Sequence of chain 3.A:
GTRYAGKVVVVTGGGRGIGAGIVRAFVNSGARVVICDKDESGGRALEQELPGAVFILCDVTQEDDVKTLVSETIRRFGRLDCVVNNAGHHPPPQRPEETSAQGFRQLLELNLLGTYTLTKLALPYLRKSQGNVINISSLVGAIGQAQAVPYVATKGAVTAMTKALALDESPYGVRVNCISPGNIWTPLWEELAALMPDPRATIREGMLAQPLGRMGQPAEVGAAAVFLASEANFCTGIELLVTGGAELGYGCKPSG

Sequence of chain 2.A:
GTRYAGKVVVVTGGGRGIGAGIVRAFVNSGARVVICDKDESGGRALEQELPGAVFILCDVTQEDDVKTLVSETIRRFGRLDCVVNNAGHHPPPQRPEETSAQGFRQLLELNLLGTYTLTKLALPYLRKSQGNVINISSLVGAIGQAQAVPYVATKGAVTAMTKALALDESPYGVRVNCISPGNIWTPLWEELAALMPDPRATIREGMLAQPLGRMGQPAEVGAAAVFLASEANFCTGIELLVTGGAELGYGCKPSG

Binding-site contacts:
Ligand atom O2 contacts residue GLN152 of chain 2.A at 3.8 Å.
Ligand atom C15 contacts residue HIS95 of chain 2.A at 3.4 Å.
Ligand atom C16 contacts residue GLN150 of chain 2.A at 3.3 Å.
Ligand atom O2 contacts residue ALA151 of chain 2.A at 2.7 Å (h-bond).
Ligand atom C8 contacts residue LEU197 of chain 2.A at 3.5 Å (hydrophobic).
Ligand atom C15 contacts residue NAD1 of chain 2.B at 3.6 Å.
Ligand atom C18 contacts residue ALA151 of chain 2.A at 3.5 Å (hydrophobic).
Ligand atom C14 contacts residue SER143 of chain 2.A at 3.4 Å.
Ligand atom C17 contacts residue ALA151 of chain 2.A at 3.5 Å (hydrophobic).
Ligand atom C14 contacts residue TYR156 of chain 2.A at 3.4 Å (hydrophobic).
Ligand atom C12 contacts residue ASN188 of chain 2.A at 3.4 Å.
Ligand atom C9 contacts residue HIS95 of chain 2.A at 3.7 Å.
Ligand atom C10 contacts residue HIS95 of chain 2.A at 3.8 Å.
Ligand atom C11 contacts residue ASN188 of chain 2.A at 3.4 Å.
Ligand atom N contacts residue LEU197 of chain 2.A at 3.9 Å.
Ligand atom O1 contacts residue NAD1 of chain 2.B at 2.9 Å.
Ligand atom F contacts residue NAD1 of chain 2.B at 3.7 Å.
Ligand atom C7 contacts residue TRP194 of chain 2.A at 3.4 Å (hydrophobic).
Ligand atom C13 contacts residue NAD1 of chain 2.B at 3.5 Å.
Ligand atom C13 contacts residue TYR255 of chain 3.A at 3.5 Å (hydrophobic).
Ligand atom C6 contacts residue TRP194 of chain 2.A at 3.4 Å (hydrophobic).
Ligand atom C16 contacts residue HIS95 of chain 2.A at 3.5 Å.
Ligand atom C7 contacts residue LEU197 of chain 2.A at 3.4 Å (hydrophobic).
Ligand atom F contacts residue PRO186 of chain 2.A at 3.7 Å.
Ligand atom C12 contacts residue TYR255 of chain 3.A at 3.3 Å (hydrophobic).
Ligand atom O contacts residue LEU197 of chain 2.A at 3.5 Å.
Ligand atom C13 contacts residue SER143 of chain 2.A at 3.5 Å.
Ligand atom C17 contacts residue GLN150 of chain 2.A at 3.6 Å.
Ligand atom N contacts residue GLN150 of chain 2.A at 3.9 Å.
Ligand atom C12 contacts residue GLN150 of chain 2.A at 3.9 Å.
Ligand atom C15 contacts residue TYR156 of chain 2.A at 3.5 Å (hydrophobic).
Ligand atom C14 contacts residue NAD1 of chain 2.B at 3.2 Å.
Ligand atom F contacts residue TYR255 of chain 3.A at 2.7 Å.
Ligand atom O contacts residue HIS95 of chain 2.A at 3.5 Å.
Ligand atom F contacts residue SER143 of chain 2.A at 2.8 Å.
Ligand atom C11 contacts residue GLN150 of chain 2.A at 3.8 Å.
Ligand atom C6 contacts residue LEU197 of chain 2.A at 3.6 Å (hydrophobic).
Ligand atom O1 contacts residue TYR156 of chain 2.A at 2.4 Å (h-bond).
Ligand atom O1 contacts residue SER143 of chain 2.A at 2.5 Å (h-bond).
Ligand atom F contacts residue VAL145 of chain 2.A at 3.5 Å.

A small-molecule ligand and the protein it binds are described below.
Small molecule (SMILES): Cc1cc(-c2cccc(C(=O)c3ccc(F)c(O)c3)n2)ccc1O